Sequence of chain 46.A:
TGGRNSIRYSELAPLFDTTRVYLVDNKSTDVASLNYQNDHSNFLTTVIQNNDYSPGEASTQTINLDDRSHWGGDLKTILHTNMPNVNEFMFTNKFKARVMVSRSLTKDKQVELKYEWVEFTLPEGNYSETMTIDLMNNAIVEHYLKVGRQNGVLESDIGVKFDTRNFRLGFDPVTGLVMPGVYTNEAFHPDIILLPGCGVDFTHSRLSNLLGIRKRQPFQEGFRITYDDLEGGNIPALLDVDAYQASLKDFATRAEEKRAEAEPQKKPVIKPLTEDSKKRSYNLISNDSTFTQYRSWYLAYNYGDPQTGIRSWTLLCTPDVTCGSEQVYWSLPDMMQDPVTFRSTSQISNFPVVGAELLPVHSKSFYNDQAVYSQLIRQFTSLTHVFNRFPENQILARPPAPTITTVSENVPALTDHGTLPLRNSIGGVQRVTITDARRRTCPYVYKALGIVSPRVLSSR

This protein binds this small molecule.
Small molecule (SMILES): CCCCCCCCCCCC[N+](C)(C)CCCS(=O)(=O)O

Binding-site contacts:
Ligand atom C2 contacts residue ARG98 of chain 46.A at 3.4 Å.
Ligand atom O1S contacts residue ASP228 of chain 46.A at 3.6 Å.
Ligand atom C15 contacts residue TRP117 of chain 46.A at 4.2 Å (hydrophobic).
Ligand atom C13 contacts residue ARG224 of chain 46.A at 4.1 Å.
Ligand atom O1S contacts residue ARG98 of chain 46.A at 3.6 Å.
Ligand atom O3S contacts residue THR226 of chain 46.A at 4.0 Å.
Ligand atom C15 contacts residue ARG224 of chain 46.A at 3.3 Å.
Ligand atom N1 contacts residue ARG224 of chain 46.A at 4.2 Å.
Ligand atom C1 contacts residue ARG98 of chain 46.A at 3.2 Å.
Ligand atom C14 contacts residue ARG224 of chain 46.A at 4.5 Å.
Ligand atom O1S contacts residue THR226 of chain 46.A at 4.3 Å.
Ligand atom N1 contacts residue TRP117 of chain 46.A at 4.1 Å.
Ligand atom S1 contacts residue ARG98 of chain 46.A at 4.4 Å.
Ligand atom C3 contacts residue TRP117 of chain 46.A at 3.5 Å (hydrophobic).
Ligand atom C3 contacts residue ARG224 of chain 46.A at 3.5 Å.
Ligand atom C16 contacts residue TRP117 of chain 46.A at 3.7 Å (hydrophobic).
Ligand atom C3 contacts residue ARG98 of chain 46.A at 3.2 Å.
Ligand atom C16 contacts residue ARG224 of chain 46.A at 4.0 Å.
Ligand atom N1 contacts residue ARG98 of chain 46.A at 4.3 Å.
Ligand atom C2 contacts residue ARG224 of chain 46.A at 3.8 Å.
Ligand atom C1 contacts residue ARG224 of chain 46.A at 3.8 Å.